Sequence of chain 2.A:
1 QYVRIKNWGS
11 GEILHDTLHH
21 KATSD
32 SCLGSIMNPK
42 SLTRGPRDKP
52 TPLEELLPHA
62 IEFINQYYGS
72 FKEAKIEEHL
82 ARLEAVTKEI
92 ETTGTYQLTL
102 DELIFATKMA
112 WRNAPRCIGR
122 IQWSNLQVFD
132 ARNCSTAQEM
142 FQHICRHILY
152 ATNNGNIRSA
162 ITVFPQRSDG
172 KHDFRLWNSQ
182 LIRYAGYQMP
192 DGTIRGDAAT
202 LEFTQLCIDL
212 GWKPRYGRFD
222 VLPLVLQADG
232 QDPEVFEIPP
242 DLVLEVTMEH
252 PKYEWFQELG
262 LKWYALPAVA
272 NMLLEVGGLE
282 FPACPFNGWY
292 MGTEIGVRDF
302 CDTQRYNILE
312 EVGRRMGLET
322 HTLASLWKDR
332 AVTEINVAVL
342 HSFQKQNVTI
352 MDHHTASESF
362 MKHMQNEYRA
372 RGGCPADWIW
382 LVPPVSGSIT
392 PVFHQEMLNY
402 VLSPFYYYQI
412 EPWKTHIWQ

The protein below binds the small molecule below.
Small molecule (SMILES): N/C(S)=N/CCC[C@H](N)C(=O)O

Binding-site contacts:
Ligand atom NH1 contacts residue HEM1 of chain 2.D at 3.4 Å.
Ligand atom N contacts residue GLU295 of chain 2.A at 2.8 Å (salt-bridge).
Ligand atom S contacts residue HEM1 of chain 2.D at 3.6 Å.
Ligand atom CB contacts residue PRO268 of chain 2.A at 4.1 Å (hydrophobic).
Ligand atom NE contacts residue GLU295 of chain 2.A at 2.7 Å (salt-bridge).
Ligand atom CG contacts residue GLU295 of chain 2.A at 3.7 Å.
Ligand atom CZ contacts residue PRO268 of chain 2.A at 3.5 Å (hydrophobic).
Ligand atom CA contacts residue GLU295 of chain 2.A at 3.4 Å.
Ligand atom N contacts residue HEM1 of chain 2.D at 3.1 Å (h-bond).
Ligand atom S contacts residue GLY289 of chain 2.A at 3.8 Å.
Ligand atom CA contacts residue HEM1 of chain 2.D at 4.1 Å.
Ligand atom CB contacts residue TYR291 of chain 2.A at 4.1 Å (hydrophobic).
Ligand atom OT2 contacts residue TYR265 of chain 2.A at 3.5 Å (h-bond).
Ligand atom NH1 contacts residue GLU295 of chain 2.A at 2.9 Å (salt-bridge).
Ligand atom S contacts residue PRO268 of chain 2.A at 3.9 Å.
Ligand atom NE contacts residue PRO268 of chain 2.A at 3.7 Å.
Ligand atom CZ contacts residue HEM1 of chain 2.D at 3.8 Å.
Ligand atom CZ contacts residue GLU295 of chain 2.A at 3.5 Å.
Ligand atom OT1 contacts residue TYR291 of chain 2.A at 3.3 Å.
Ligand atom C contacts residue GLU295 of chain 2.A at 4.1 Å.
Ligand atom CG contacts residue VAL270 of chain 2.A at 4.2 Å (hydrophobic).
Ligand atom OT2 contacts residue ASP300 of chain 2.A at 3.6 Å.
Ligand atom NH1 contacts residue TRP290 of chain 2.A at 3.3 Å (h-bond).
Ligand atom CD contacts residue VAL270 of chain 2.A at 3.9 Å (hydrophobic).
Ligand atom NH1 contacts residue PRO268 of chain 2.A at 3.9 Å.
Ligand atom CB contacts residue GLN181 of chain 2.A at 4.1 Å.
Ligand atom CA contacts residue GLN181 of chain 2.A at 4.0 Å.
Ligand atom OT2 contacts residue GLN181 of chain 2.A at 3.5 Å (h-bond).
Ligand atom CD contacts residue HEM1 of chain 2.D at 4.0 Å.
Ligand atom NH1 contacts residue TYR291 of chain 2.A at 4.0 Å.
Ligand atom CD contacts residue GLU295 of chain 2.A at 3.6 Å.
Ligand atom CG contacts residue HEM1 of chain 2.D at 4.1 Å.
Ligand atom OT1 contacts residue ASP300 of chain 2.A at 2.7 Å (salt-bridge).
Ligand atom CB contacts residue GLU295 of chain 2.A at 3.1 Å.
Ligand atom OT2 contacts residue TYR291 of chain 2.A at 2.8 Å (h-bond).
Ligand atom OT1 contacts residue GLU295 of chain 2.A at 3.4 Å.
Ligand atom C contacts residue ASP300 of chain 2.A at 3.5 Å.
Ligand atom C contacts residue TYR291 of chain 2.A at 3.4 Å (hydrophobic).
Ligand atom NE contacts residue HEM1 of chain 2.D at 4.0 Å.
Ligand atom CD contacts residue PRO268 of chain 2.A at 4.1 Å (hydrophobic).